Binding-site contacts:
Ligand atom N contacts residue TYR341 of chain 1.A at 2.6 Å (h-bond).
Ligand atom O contacts residue TYR345 of chain 1.A at 3.2 Å (h-bond).
Ligand atom O contacts residue ASN434 of chain 1.A at 2.5 Å (h-bond).
Ligand atom O contacts residue TYR515 of chain 1.A at 3.4 Å.
Ligand atom N contacts residue TYR345 of chain 1.A at 3.6 Å.
Ligand atom O contacts residue ARG437 of chain 1.A at 3.5 Å (salt-bridge).
Ligand atom CB contacts residue TYR483 of chain 1.A at 3.6 Å (hydrophobic).
Ligand atom O contacts residue ARG380 of chain 1.A at 2.9 Å (salt-bridge).
Ligand atom NH1 contacts residue ILE391 of chain 1.A at 3.4 Å.
Ligand atom CB contacts residue HIS476 of chain 1.A at 3.5 Å.
Ligand atom CA contacts residue ARG437 of chain 1.A at 3.5 Å.
Ligand atom O contacts residue TYR338 of chain 1.A at 2.6 Å (h-bond).
Ligand atom O contacts residue HIS476 of chain 1.A at 2.9 Å (h-bond).
Ligand atom OXT contacts residue ARG380 of chain 1.A at 2.8 Å (salt-bridge).
Ligand atom NH2 contacts residue GLU388 of chain 1.A at 3.3 Å (salt-bridge).
Ligand atom O contacts residue TYR345 of chain 1.A at 2.8 Å (h-bond).
Ligand atom NH1 contacts residue SER441 of chain 1.A at 3.2 Å (h-bond).
Ligand atom CA contacts residue TYR338 of chain 1.A at 3.4 Å (hydrophobic).
Ligand atom NH2 contacts residue SER441 of chain 1.A at 2.4 Å (h-bond).
Ligand atom CG contacts residue ASN434 of chain 1.A at 3.5 Å.
Ligand atom CD contacts residue GLN440 of chain 1.A at 3.5 Å.
Ligand atom CB contacts residue SER479 of chain 1.A at 3.5 Å.
Ligand atom C contacts residue TYR345 of chain 1.A at 3.5 Å (hydrophobic).
Ligand atom C contacts residue TYR338 of chain 1.A at 3.6 Å (hydrophobic).
Ligand atom C contacts residue ARG380 of chain 1.A at 3.2 Å.
Ligand atom NE2 contacts residue TYR345 of chain 1.A at 3.3 Å (h-bond).
Ligand atom NE2 contacts residue GLU469 of chain 1.A at 2.8 Å (salt-bridge).
Ligand atom O contacts residue SER479 of chain 1.A at 2.6 Å (h-bond).
Ligand atom CA contacts residue TYR341 of chain 1.A at 3.3 Å (hydrophobic).
Ligand atom N contacts residue ARG437 of chain 1.A at 3.6 Å.
Ligand atom N contacts residue ASN434 of chain 1.A at 3.1 Å (h-bond).
Ligand atom C contacts residue SER479 of chain 1.A at 3.6 Å.
Ligand atom CZ contacts residue SER441 of chain 1.A at 3.0 Å.
Ligand atom NE2 contacts residue LEU472 of chain 1.A at 3.6 Å.
Ligand atom OE1 contacts residue TYR515 of chain 1.A at 3.6 Å (h-bond).
Ligand atom OE1 contacts residue SER473 of chain 1.A at 3.1 Å (h-bond).
Ligand atom OG contacts residue TYR341 of chain 1.A at 3.2 Å.
Ligand atom OXT contacts residue LYS430 of chain 1.A at 3.3 Å.
Ligand atom CA contacts residue SER479 of chain 1.A at 3.4 Å.
Ligand atom NH2 contacts residue GLU387 of chain 1.A at 2.7 Å (salt-bridge).

This protein binds this small molecule.
Small molecule (SMILES): C[C@H](NC(=O)[C@H](CCCN=C(N)N)NC(=O)[C@H](CCCCN)NC(=O)[C@@H](N)CCC(N)=O)C(=O)N[C@@H](CO)C(=O)NCC(=O)N[C@@H](CCC(N)=O)C(=O)O

Sequence of chain 1.A:
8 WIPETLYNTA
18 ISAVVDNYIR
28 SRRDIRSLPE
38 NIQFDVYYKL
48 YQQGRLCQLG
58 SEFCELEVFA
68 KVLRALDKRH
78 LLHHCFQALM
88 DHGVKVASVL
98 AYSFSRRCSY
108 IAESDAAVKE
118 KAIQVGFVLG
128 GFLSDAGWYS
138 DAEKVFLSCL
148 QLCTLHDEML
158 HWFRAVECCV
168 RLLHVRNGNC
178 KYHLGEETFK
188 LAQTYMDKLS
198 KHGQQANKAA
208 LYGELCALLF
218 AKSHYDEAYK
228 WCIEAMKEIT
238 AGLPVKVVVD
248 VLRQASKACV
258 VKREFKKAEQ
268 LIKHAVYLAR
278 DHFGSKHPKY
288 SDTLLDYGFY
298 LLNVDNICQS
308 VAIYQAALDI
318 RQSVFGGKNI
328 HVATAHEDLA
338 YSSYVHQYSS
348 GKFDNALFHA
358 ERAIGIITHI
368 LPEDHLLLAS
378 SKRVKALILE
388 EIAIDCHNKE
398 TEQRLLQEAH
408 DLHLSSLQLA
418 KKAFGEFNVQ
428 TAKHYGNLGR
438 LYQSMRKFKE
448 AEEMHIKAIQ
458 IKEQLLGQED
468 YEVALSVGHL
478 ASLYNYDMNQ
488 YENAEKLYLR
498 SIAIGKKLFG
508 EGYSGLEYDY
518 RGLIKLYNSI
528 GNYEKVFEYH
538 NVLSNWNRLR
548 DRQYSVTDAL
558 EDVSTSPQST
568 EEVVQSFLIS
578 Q